A small-molecule ligand and the protein it binds are described below.
Small molecule (SMILES): CC(=O)N[C@H]1[C@H](O[C@H]2[C@H](O)[C@@H](NC(C)=O)CO[C@@H]2CO)O[C@H](CO)[C@@H](O)[C@@H]1O

Binding-site contacts:
Ligand atom O5 contacts residue THR156 of chain 41.A at 4.2 Å.
Ligand atom N2 contacts residue ASN154 of chain 41.A at 3.8 Å.
Ligand atom O7 contacts residue GLY150 of chain 41.A at 3.4 Å (h-bond).
Ligand atom C2 contacts residue ASN154 of chain 41.A at 4.0 Å.
Ligand atom C1 contacts residue ASN154 of chain 41.A at 3.0 Å.
Ligand atom C7 contacts residue GLY150 of chain 41.A at 4.3 Å.
Ligand atom C1 contacts residue THR156 of chain 41.A at 3.4 Å.
Ligand atom C5 contacts residue THR156 of chain 41.A at 4.3 Å.
Ligand atom N2 contacts residue THR156 of chain 41.A at 3.8 Å.
Ligand atom O7 contacts residue ASN154 of chain 41.A at 3.3 Å (h-bond).
Ligand atom C2 contacts residue THR156 of chain 41.A at 3.9 Å.
Ligand atom C7 contacts residue ASN154 of chain 41.A at 3.5 Å.
Ligand atom C3 contacts residue THR156 of chain 41.A at 4.0 Å.
Ligand atom C8 contacts residue ASN154 of chain 41.A at 3.9 Å.
Ligand atom C1 contacts residue MET151 of chain 41.A at 4.4 Å (hydrophobic).
Ligand atom O5 contacts residue ASN154 of chain 41.A at 4.0 Å.

Sequence of chain 41.A:
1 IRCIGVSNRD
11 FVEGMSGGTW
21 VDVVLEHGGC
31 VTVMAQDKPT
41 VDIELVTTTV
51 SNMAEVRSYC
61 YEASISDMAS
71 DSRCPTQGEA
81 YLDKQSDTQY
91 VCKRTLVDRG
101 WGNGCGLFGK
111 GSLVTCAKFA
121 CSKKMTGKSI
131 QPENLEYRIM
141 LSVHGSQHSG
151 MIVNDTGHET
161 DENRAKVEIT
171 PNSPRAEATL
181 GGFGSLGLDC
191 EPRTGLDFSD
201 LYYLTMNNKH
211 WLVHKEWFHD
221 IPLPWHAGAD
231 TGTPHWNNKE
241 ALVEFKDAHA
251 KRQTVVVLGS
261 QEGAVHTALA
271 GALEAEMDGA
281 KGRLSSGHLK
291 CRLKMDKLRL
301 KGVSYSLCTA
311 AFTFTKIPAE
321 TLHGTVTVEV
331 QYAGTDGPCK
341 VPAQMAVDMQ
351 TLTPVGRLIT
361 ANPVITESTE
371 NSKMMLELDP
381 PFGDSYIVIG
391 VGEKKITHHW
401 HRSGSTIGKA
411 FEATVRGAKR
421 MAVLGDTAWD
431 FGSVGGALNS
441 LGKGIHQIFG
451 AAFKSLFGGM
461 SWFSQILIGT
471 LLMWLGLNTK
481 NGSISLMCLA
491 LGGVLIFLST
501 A